The protein below binds the small molecule below.
Small molecule (SMILES): CC(=O)N[C@H]1[C@H](O[C@H]2[C@H](O)[C@@H](NC(C)=O)CO[C@@H]2CO)O[C@H](CO)[C@@H](O)[C@@H]1O

Sequence of chain 1.C:
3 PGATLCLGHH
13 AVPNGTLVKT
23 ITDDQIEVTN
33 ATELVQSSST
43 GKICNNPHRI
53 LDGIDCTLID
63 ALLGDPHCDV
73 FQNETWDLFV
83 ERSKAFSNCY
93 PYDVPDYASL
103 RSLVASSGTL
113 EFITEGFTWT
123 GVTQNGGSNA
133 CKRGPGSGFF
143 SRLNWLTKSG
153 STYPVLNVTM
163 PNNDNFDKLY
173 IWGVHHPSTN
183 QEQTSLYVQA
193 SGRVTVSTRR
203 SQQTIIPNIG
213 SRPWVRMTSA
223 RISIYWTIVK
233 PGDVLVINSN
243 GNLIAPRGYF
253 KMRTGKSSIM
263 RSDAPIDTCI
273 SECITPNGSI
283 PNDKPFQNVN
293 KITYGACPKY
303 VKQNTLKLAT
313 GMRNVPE

Binding-site contacts:
Ligand atom O6 contacts residue ASN32 of chain 1.C at 4.4 Å.
Ligand atom C5 contacts residue ASN32 of chain 1.C at 3.5 Å.
Ligand atom C2 contacts residue ASN32 of chain 1.C at 2.3 Å.
Ligand atom C3 contacts residue ASN32 of chain 1.C at 3.7 Å.
Ligand atom C7 contacts residue THR31 of chain 1.C at 4.3 Å.
Ligand atom O7 contacts residue THR31 of chain 1.C at 4.1 Å.
Ligand atom C6 contacts residue ASN32 of chain 1.C at 3.7 Å.
Ligand atom C7 contacts residue ASN32 of chain 1.C at 3.3 Å.
Ligand atom C8 contacts residue ASN32 of chain 1.C at 4.5 Å.
Ligand atom N2 contacts residue ASN32 of chain 1.C at 2.9 Å (h-bond).
Ligand atom O5 contacts residue ASN32 of chain 1.C at 2.5 Å (h-bond).
Ligand atom O7 contacts residue ASN32 of chain 1.C at 3.3 Å (h-bond).
Ligand atom C1 contacts residue ASN32 of chain 1.C at 1.5 Å.
Ligand atom C4 contacts residue ASN32 of chain 1.C at 4.2 Å.
Ligand atom C8 contacts residue THR31 of chain 1.C at 4.1 Å.